Sequence of chain 6.D:
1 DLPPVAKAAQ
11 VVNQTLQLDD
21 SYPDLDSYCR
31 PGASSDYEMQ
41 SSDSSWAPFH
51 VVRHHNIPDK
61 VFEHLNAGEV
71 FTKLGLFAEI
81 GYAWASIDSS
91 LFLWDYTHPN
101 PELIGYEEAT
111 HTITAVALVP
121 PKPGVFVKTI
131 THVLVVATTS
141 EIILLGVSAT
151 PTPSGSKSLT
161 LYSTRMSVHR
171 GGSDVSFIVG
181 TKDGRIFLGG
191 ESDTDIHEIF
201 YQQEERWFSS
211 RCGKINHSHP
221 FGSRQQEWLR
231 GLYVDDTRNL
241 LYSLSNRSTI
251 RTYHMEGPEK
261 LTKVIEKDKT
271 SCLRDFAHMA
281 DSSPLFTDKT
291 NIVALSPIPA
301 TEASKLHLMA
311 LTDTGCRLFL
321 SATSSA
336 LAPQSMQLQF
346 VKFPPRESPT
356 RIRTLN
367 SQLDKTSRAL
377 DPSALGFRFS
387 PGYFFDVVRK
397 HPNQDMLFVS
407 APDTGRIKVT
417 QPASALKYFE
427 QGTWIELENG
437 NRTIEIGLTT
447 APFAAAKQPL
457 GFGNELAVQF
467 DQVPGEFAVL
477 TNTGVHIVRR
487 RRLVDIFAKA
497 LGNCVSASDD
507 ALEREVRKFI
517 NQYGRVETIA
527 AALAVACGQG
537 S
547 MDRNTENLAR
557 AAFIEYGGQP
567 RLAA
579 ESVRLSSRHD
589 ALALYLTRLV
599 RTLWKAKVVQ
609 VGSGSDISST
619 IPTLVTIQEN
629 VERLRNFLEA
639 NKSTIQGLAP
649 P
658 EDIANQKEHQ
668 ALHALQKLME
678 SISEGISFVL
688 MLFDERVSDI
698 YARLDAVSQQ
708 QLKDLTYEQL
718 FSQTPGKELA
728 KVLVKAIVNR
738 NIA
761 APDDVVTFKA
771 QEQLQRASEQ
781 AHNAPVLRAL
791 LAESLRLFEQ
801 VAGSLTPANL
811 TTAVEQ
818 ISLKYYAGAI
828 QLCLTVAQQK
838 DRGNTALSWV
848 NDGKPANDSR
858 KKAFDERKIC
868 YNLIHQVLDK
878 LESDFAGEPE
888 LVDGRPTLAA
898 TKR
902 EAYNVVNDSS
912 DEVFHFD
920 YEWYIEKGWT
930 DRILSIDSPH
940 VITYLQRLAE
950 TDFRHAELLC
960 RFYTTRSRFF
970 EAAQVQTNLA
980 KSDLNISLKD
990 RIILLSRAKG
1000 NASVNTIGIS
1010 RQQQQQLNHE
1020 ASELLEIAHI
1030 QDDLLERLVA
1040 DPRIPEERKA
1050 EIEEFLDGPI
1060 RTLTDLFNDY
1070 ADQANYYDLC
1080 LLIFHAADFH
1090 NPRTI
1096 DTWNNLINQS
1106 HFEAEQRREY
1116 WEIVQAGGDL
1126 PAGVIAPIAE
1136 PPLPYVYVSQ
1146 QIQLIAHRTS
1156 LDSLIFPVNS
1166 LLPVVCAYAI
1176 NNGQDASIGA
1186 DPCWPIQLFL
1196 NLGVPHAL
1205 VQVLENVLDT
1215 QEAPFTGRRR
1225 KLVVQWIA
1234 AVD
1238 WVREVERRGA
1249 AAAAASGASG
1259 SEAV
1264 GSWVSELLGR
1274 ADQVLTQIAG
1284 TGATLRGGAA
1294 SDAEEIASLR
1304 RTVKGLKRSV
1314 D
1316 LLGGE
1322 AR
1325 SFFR

This small molecule binds to this protein.
Small molecule (SMILES): CSCC[C@H](NC(=O)[C@@H]1CCCN1C(=O)[C@H](CC(C)C)NC(=O)[C@H](CC(C)C)NC(=O)[C@H](CCCCN)NC(=O)[C@H](C)NC(=O)[C@H](CCCCN)NC(=O)[C@@H](N)CCCN=C(N)N)C(=O)N[C@@H](CCC(=O)O)C(=O)N[C@@H](CCC(=O)O)C(=O)N[C@@H](C)C(=O)N[C@@H](CC(C)C)C(=O)N[C@@H](CC(C)C)C(=O)N1CCC[C@H]1C=O

Binding-site contacts:
Ligand atom N contacts residue VAL125 of chain 6.D at 3.5 Å (h-bond).
Ligand atom C contacts residue VAL127 of chain 6.D at 3.5 Å (hydrophobic).
Ligand atom O contacts residue PHE126 of chain 6.D at 2.8 Å.
Ligand atom O contacts residue TYR162 of chain 6.D at 3.4 Å.
Ligand atom CE contacts residue ARG165 of chain 6.D at 2.8 Å.
Ligand atom CD1 contacts residue GLN203 of chain 6.D at 3.4 Å.
Ligand atom CA contacts residue GLN203 of chain 6.D at 3.5 Å.
Ligand atom O contacts residue LEU161 of chain 6.D at 3.3 Å (h-bond).
Ligand atom O contacts residue VAL127 of chain 6.D at 2.2 Å.
Ligand atom O contacts residue LEU103 of chain 6.D at 3.6 Å.
Ligand atom CD contacts residue GLN203 of chain 6.D at 2.8 Å.
Ligand atom C contacts residue VAL127 of chain 6.D at 3.0 Å (hydrophobic).
Ligand atom O contacts residue VAL127 of chain 6.D at 1.8 Å (h-bond).
Ligand atom O contacts residue GLN203 of chain 6.D at 1.3 Å (h-bond).
Ligand atom CB contacts residue GLY105 of chain 6.D at 3.2 Å.
Ligand atom N contacts residue GLN203 of chain 6.D at 2.9 Å (h-bond).
Ligand atom CA contacts residue VAL127 of chain 6.D at 3.6 Å (hydrophobic).
Ligand atom C contacts residue TYR162 of chain 6.D at 3.5 Å (hydrophobic).
Ligand atom CD2 contacts residue LEU161 of chain 6.D at 3.4 Å (hydrophobic).
Ligand atom CA contacts residue LEU161 of chain 6.D at 3.2 Å (hydrophobic).
Ligand atom CA contacts residue PHE126 of chain 6.D at 3.2 Å (hydrophobic).
Ligand atom O contacts residue SER163 of chain 6.D at 3.6 Å (h-bond).
Ligand atom CB contacts residue TYR162 of chain 6.D at 2.6 Å (hydrophobic).
Ligand atom C contacts residue ILE130 of chain 6.D at 3.7 Å (hydrophobic).
Ligand atom N contacts residue LEU161 of chain 6.D at 3.3 Å (h-bond).
Ligand atom CG contacts residue PHE126 of chain 6.D at 3.7 Å (hydrophobic).
Ligand atom O contacts residue ILE130 of chain 6.D at 3.5 Å.
Ligand atom CB contacts residue ILE104 of chain 6.D at 3.5 Å (hydrophobic).
Ligand atom C contacts residue GLN203 of chain 6.D at 2.3 Å.
Ligand atom CD1 contacts residue TYR162 of chain 6.D at 2.8 Å (hydrophobic).
Ligand atom CD2 contacts residue PHE126 of chain 6.D at 3.3 Å (hydrophobic).
Ligand atom CA contacts residue ILE130 of chain 6.D at 3.2 Å (hydrophobic).
Ligand atom N contacts residue GLN203 of chain 6.D at 3.7 Å.
Ligand atom SD contacts residue ARG165 of chain 6.D at 2.3 Å (salt-bridge).
Ligand atom CB contacts residue VAL125 of chain 6.D at 2.6 Å (hydrophobic).
Ligand atom CB contacts residue ILE130 of chain 6.D at 3.4 Å (hydrophobic).
Ligand atom N contacts residue GLY105 of chain 6.D at 3.1 Å (h-bond).
Ligand atom CG contacts residue TYR162 of chain 6.D at 3.1 Å (hydrophobic).
Ligand atom CA contacts residue TYR162 of chain 6.D at 3.5 Å (hydrophobic).
Ligand atom CA contacts residue VAL125 of chain 6.D at 3.1 Å (hydrophobic).